Sequence of chain 5.A:
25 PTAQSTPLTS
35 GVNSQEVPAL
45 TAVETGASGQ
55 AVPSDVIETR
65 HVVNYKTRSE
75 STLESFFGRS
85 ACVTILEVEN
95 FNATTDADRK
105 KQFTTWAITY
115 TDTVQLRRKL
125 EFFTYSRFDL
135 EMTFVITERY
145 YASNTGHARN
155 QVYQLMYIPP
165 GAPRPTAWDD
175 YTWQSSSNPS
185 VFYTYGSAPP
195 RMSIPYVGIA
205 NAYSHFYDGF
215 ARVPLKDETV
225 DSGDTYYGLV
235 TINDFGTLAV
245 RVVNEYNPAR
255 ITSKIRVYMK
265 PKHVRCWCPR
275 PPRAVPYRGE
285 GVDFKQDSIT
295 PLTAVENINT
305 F

The protein below binds the small molecule below.
Small molecule (SMILES): CC(=O)N[C@H]1[C@H]([C@H](O)[C@H](O)CO)O[C@@](O)(C(=O)O)C[C@@H]1O

Binding-site contacts:
Ligand atom C8 contacts residue ALA146 of chain 5.A at 4.5 Å (hydrophobic).
Ligand atom C1 contacts residue SER147 of chain 5.A at 3.6 Å.
Ligand atom O1B contacts residue PRO252 of chain 4.A at 3.3 Å.
Ligand atom O1A contacts residue ASN148 of chain 5.A at 4.3 Å.
Ligand atom C4 contacts residue TYR145 of chain 5.A at 3.6 Å (hydrophobic).
Ligand atom O1A contacts residue ALA146 of chain 5.A at 3.2 Å.
Ligand atom C11 contacts residue ARG143 of chain 5.A at 4.0 Å.
Ligand atom C7 contacts residue TYR145 of chain 5.A at 3.9 Å (hydrophobic).
Ligand atom O1B contacts residue ALA146 of chain 5.A at 4.3 Å.
Ligand atom C6 contacts residue TYR145 of chain 5.A at 3.4 Å (hydrophobic).
Ligand atom O4 contacts residue TYR145 of chain 5.A at 4.2 Å.
Ligand atom N5 contacts residue TYR145 of chain 5.A at 2.6 Å (h-bond).
Ligand atom C5 contacts residue TYR145 of chain 5.A at 3.3 Å (hydrophobic).
Ligand atom C1 contacts residue ALA146 of chain 5.A at 4.0 Å (hydrophobic).
Ligand atom O10 contacts residue TYR250 of chain 4.A at 2.8 Å (h-bond).
Ligand atom C3 contacts residue PRO252 of chain 4.A at 3.8 Å (hydrophobic).
Ligand atom C9 contacts residue TYR145 of chain 5.A at 4.4 Å (hydrophobic).
Ligand atom O8 contacts residue ALA146 of chain 5.A at 3.3 Å.
Ligand atom O1A contacts residue SER147 of chain 5.A at 3.1 Å (h-bond).
Ligand atom O4 contacts residue ASN251 of chain 4.A at 4.1 Å.
Ligand atom N5 contacts residue TYR250 of chain 4.A at 4.4 Å.
Ligand atom O4 contacts residue PRO252 of chain 4.A at 3.6 Å.
Ligand atom C11 contacts residue TYR250 of chain 4.A at 3.7 Å (hydrophobic).
Ligand atom O4 contacts residue TYR250 of chain 4.A at 3.4 Å.
Ligand atom C6 contacts residue ALA146 of chain 5.A at 4.2 Å (hydrophobic).
Ligand atom C10 contacts residue TYR145 of chain 5.A at 3.6 Å (hydrophobic).
Ligand atom C4 contacts residue PRO252 of chain 4.A at 3.7 Å (hydrophobic).
Ligand atom O1B contacts residue SER147 of chain 5.A at 2.7 Å (h-bond).
Ligand atom C11 contacts residue TYR145 of chain 5.A at 3.7 Å (hydrophobic).
Ligand atom C1 contacts residue PRO252 of chain 4.A at 4.0 Å (hydrophobic).
Ligand atom C10 contacts residue TYR250 of chain 4.A at 3.5 Å (hydrophobic).

Sequence of chain 4.A:
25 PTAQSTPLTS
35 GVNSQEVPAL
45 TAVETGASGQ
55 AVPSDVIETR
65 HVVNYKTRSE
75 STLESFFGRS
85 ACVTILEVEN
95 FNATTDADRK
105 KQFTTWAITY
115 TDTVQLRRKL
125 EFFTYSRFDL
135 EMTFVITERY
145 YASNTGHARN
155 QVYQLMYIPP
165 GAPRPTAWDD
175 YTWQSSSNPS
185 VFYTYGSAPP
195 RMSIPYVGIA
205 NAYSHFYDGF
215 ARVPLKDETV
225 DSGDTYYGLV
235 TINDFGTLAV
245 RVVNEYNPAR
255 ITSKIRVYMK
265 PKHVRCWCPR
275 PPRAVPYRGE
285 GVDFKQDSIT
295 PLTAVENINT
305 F